This protein binds this small molecule.
Small molecule (SMILES): CC(=O)N[C@@H]1[C@@H](O)[C@H](O)[C@@H](CO)O[C@H]1O

Sequence of chain 1.C:
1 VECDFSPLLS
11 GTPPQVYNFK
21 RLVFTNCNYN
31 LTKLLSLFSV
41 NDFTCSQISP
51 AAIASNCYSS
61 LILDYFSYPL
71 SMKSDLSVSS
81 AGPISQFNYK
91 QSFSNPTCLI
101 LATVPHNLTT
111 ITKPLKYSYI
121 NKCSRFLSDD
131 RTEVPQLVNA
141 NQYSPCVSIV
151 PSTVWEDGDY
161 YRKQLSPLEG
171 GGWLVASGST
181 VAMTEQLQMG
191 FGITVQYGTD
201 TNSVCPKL

Binding-site contacts:
Ligand atom O6 contacts residue ASN30 of chain 1.C at 4.4 Å.
Ligand atom C3 contacts residue ASN30 of chain 1.C at 3.9 Å.
Ligand atom C5 contacts residue LYS207 of chain 1.C at 3.7 Å.
Ligand atom O6 contacts residue LEU208 of chain 1.C at 4.3 Å.
Ligand atom C1 contacts residue ASN30 of chain 1.C at 1.4 Å.
Ligand atom C2 contacts residue ASN30 of chain 1.C at 2.9 Å.
Ligand atom O5 contacts residue LYS207 of chain 1.C at 4.1 Å.
Ligand atom C6 contacts residue LYS207 of chain 1.C at 3.2 Å.
Ligand atom C4 contacts residue ASN30 of chain 1.C at 4.1 Å.
Ligand atom C5 contacts residue ASN30 of chain 1.C at 3.1 Å.
Ligand atom O6 contacts residue LYS207 of chain 1.C at 1.9 Å.
Ligand atom O5 contacts residue ASN30 of chain 1.C at 2.0 Å (h-bond).
Ligand atom C1 contacts residue THR32 of chain 1.C at 4.4 Å.
Ligand atom C6 contacts residue ASN30 of chain 1.C at 4.2 Å.
Ligand atom N2 contacts residue ASN30 of chain 1.C at 3.5 Å (h-bond).